Sequence of chain 1.B:
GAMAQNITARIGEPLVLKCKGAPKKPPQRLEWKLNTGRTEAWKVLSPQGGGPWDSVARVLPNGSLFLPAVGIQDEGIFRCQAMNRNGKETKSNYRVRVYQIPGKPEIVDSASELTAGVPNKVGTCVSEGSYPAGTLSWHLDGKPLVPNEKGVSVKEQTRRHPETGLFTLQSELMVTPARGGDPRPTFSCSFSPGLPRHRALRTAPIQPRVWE

This protein binds this small molecule.
Small molecule (SMILES): O=C(O)c1cc2ccc(I)cc2[nH]1

Binding-site contacts:
Ligand atom C01 contacts residue ARG79 of chain 1.B at 3.5 Å.
Ligand atom O12 contacts residue LYS33 of chain 1.B at 3.3 Å.
Ligand atom I13 contacts residue LYS91 of chain 1.B at 4.3 Å.
Ligand atom C06 contacts residue LYS91 of chain 1.B at 3.6 Å.
Ligand atom C05 contacts residue ARG79 of chain 1.B at 3.7 Å.
Ligand atom N07 contacts residue LYS33 of chain 1.B at 3.1 Å (salt-bridge).
Ligand atom N07 contacts residue GLN81 of chain 1.B at 4.4 Å.
Ligand atom C04 contacts residue ARG79 of chain 1.B at 4.5 Å.
Ligand atom O11 contacts residue LYS33 of chain 1.B at 4.5 Å.
Ligand atom C01 contacts residue LYS91 of chain 1.B at 3.4 Å.
Ligand atom C03 contacts residue LYS91 of chain 1.B at 3.4 Å.
Ligand atom C08 contacts residue LYS33 of chain 1.B at 3.0 Å.
Ligand atom C02 contacts residue ARG79 of chain 1.B at 3.6 Å.
Ligand atom C10 contacts residue GLN81 of chain 1.B at 3.7 Å.
Ligand atom O11 contacts residue GLN81 of chain 1.B at 4.3 Å.
Ligand atom C04 contacts residue LYS91 of chain 1.B at 3.7 Å.
Ligand atom C04 contacts residue LYS33 of chain 1.B at 3.5 Å.
Ligand atom I13 contacts residue ARG79 of chain 1.B at 4.0 Å.
Ligand atom C05 contacts residue GLN81 of chain 1.B at 3.7 Å.
Ligand atom C03 contacts residue ARG79 of chain 1.B at 4.2 Å.
Ligand atom N07 contacts residue LYS91 of chain 1.B at 3.8 Å.
Ligand atom C06 contacts residue SER92 of chain 1.B at 3.6 Å.
Ligand atom C03 contacts residue LYS33 of chain 1.B at 3.5 Å.
Ligand atom I13 contacts residue ASN93 of chain 1.B at 3.8 Å.
Ligand atom C02 contacts residue LYS33 of chain 1.B at 4.5 Å.
Ligand atom C09 contacts residue LYS33 of chain 1.B at 3.3 Å.
Ligand atom C08 contacts residue GLN81 of chain 1.B at 3.8 Å.
Ligand atom C02 contacts residue LYS91 of chain 1.B at 3.6 Å.
Ligand atom C05 contacts residue SER92 of chain 1.B at 4.4 Å.
Ligand atom O12 contacts residue GLU31 of chain 1.B at 3.5 Å (salt-bridge).
Ligand atom C10 contacts residue LYS33 of chain 1.B at 3.6 Å.
Ligand atom C05 contacts residue CYS80 of chain 1.B at 3.3 Å (hydrophobic).
Ligand atom C09 contacts residue GLN81 of chain 1.B at 3.5 Å.
Ligand atom C06 contacts residue ARG79 of chain 1.B at 3.6 Å.
Ligand atom O12 contacts residue GLN81 of chain 1.B at 3.6 Å (h-bond).
Ligand atom C04 contacts residue GLN81 of chain 1.B at 4.0 Å.
Ligand atom C05 contacts residue LYS91 of chain 1.B at 3.9 Å.
Ligand atom C09 contacts residue LYS91 of chain 1.B at 4.2 Å.
Ligand atom C08 contacts residue LYS91 of chain 1.B at 4.3 Å.
Ligand atom C06 contacts residue CYS80 of chain 1.B at 3.6 Å (hydrophobic).